Binding-site contacts:
Ligand atom C8 contacts residue GLU482 of chain 1.A at 3.6 Å.
Ligand atom C4 contacts residue ASN485 of chain 1.A at 4.2 Å.
Ligand atom C1 contacts residue ASN485 of chain 1.A at 1.4 Å.
Ligand atom C2 contacts residue ASN485 of chain 1.A at 2.5 Å.
Ligand atom C8 contacts residue LYS469 of chain 1.A at 3.9 Å.
Ligand atom C5 contacts residue ASN485 of chain 1.A at 3.7 Å.
Ligand atom N2 contacts residue ASN485 of chain 1.A at 3.0 Å (h-bond).
Ligand atom O7 contacts residue ASN485 of chain 1.A at 3.5 Å (h-bond).
Ligand atom C7 contacts residue ARG465 of chain 1.A at 3.9 Å.
Ligand atom N2 contacts residue ARG465 of chain 1.A at 4.4 Å.
Ligand atom O3 contacts residue ARG465 of chain 1.A at 3.8 Å.
Ligand atom C3 contacts residue ASN485 of chain 1.A at 3.8 Å.
Ligand atom C8 contacts residue ARG465 of chain 1.A at 4.0 Å.
Ligand atom O7 contacts residue ARG465 of chain 1.A at 3.6 Å.
Ligand atom O7 contacts residue SER466 of chain 1.A at 4.4 Å.
Ligand atom C7 contacts residue ASN485 of chain 1.A at 3.4 Å.
Ligand atom O5 contacts residue ASN485 of chain 1.A at 2.4 Å (h-bond).
Ligand atom C7 contacts residue GLU482 of chain 1.A at 4.2 Å.

A small-molecule ligand and the protein it binds are described below.
Small molecule (SMILES): CC(=O)N[C@@H]1[C@@H](O)[C@H](O)[C@@H](CO)O[C@H]1O

Sequence of chain 1.A:
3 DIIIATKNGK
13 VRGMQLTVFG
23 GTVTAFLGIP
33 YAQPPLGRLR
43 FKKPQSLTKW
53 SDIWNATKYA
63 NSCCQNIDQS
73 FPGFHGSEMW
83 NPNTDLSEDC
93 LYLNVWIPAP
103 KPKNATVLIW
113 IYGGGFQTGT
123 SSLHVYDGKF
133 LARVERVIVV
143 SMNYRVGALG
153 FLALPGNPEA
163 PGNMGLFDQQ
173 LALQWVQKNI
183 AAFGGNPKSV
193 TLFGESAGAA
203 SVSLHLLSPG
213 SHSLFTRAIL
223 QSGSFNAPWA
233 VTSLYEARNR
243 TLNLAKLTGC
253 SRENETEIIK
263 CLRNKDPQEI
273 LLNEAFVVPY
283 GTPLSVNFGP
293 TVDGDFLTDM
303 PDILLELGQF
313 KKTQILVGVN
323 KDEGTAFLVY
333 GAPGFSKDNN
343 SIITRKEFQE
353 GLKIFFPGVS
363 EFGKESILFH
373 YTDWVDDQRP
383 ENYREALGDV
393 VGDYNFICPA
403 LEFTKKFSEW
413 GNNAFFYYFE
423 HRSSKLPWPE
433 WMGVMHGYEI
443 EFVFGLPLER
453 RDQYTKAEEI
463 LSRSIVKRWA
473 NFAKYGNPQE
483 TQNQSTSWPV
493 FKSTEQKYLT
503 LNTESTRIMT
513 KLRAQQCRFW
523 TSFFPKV